Sequence of chain 1.B:
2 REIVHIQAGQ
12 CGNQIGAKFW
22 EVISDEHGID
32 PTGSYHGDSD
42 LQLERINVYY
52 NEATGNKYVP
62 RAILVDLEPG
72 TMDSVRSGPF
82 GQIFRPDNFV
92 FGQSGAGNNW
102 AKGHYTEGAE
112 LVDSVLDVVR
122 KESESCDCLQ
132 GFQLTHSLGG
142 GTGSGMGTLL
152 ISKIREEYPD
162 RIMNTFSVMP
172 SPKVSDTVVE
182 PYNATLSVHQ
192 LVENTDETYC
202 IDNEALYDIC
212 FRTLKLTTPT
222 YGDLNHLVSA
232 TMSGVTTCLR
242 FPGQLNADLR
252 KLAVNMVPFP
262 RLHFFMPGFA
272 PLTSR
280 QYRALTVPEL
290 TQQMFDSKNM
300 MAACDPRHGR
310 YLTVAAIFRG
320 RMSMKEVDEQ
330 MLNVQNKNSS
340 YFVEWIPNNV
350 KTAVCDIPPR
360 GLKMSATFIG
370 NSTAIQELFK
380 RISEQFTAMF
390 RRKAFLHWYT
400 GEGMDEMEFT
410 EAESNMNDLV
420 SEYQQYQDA

Sequence of chain 1.A:
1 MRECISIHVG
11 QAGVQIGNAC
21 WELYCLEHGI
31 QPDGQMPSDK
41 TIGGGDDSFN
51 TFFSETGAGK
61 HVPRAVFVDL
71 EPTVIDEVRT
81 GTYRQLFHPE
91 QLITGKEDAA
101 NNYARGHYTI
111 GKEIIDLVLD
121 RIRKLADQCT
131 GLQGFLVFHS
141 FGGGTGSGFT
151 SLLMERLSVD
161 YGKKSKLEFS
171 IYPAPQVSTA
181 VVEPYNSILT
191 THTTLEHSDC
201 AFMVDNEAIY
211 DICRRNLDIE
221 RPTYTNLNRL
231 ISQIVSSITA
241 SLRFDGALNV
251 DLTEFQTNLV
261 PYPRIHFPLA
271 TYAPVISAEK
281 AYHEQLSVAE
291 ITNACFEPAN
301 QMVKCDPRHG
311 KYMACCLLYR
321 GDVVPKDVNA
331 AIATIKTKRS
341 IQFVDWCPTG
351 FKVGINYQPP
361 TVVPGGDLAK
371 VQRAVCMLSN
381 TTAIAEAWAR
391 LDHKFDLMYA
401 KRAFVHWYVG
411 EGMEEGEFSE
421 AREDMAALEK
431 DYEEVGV

A small-molecule ligand and the protein it binds are described below.
Small molecule (SMILES): O=C(Nc1cccc(Nc2cc(Nc3cccc(C(F)F)c3)ncn2)c1)C1CC1

Binding-site contacts:
Ligand atom N07 contacts residue LEU253 of chain 1.B at 3.6 Å.
Ligand atom C18 contacts residue ALA314 of chain 1.B at 3.5 Å (hydrophobic).
Ligand atom C01 contacts residue LEU253 of chain 1.B at 3.6 Å (hydrophobic).
Ligand atom C25 contacts residue VAL236 of chain 1.B at 3.5 Å (hydrophobic).
Ligand atom N07 contacts residue ASP249 of chain 1.B at 2.5 Å (salt-bridge).
Ligand atom C06 contacts residue ASP249 of chain 1.B at 3.6 Å.
Ligand atom F23 contacts residue ALA352 of chain 1.B at 3.1 Å.
Ligand atom F22 contacts residue ALA314 of chain 1.B at 3.3 Å.
Ligand atom C16 contacts residue ASN256 of chain 1.B at 3.6 Å.
Ligand atom F23 contacts residue LYS350 of chain 1.B at 3.7 Å.
Ligand atom C21 contacts residue ALA314 of chain 1.B at 3.6 Å (hydrophobic).
Ligand atom C05 contacts residue LEU253 of chain 1.B at 3.7 Å (hydrophobic).
Ligand atom N11 contacts residue LEU246 of chain 1.B at 3.5 Å.
Ligand atom C18 contacts residue LYS350 of chain 1.B at 3.4 Å.
Ligand atom C16 contacts residue THR179 of chain 1.A at 3.4 Å.
Ligand atom C10 contacts residue LEU246 of chain 1.B at 3.6 Å (hydrophobic).
Ligand atom N07 contacts residue ALA248 of chain 1.B at 3.6 Å.
Ligand atom C10 contacts residue LYS252 of chain 1.B at 3.3 Å.
Ligand atom C25 contacts residue LEU253 of chain 1.B at 3.7 Å (hydrophobic).
Ligand atom C28 contacts residue GLU198 of chain 1.B at 3.6 Å.
Ligand atom C05 contacts residue ASP249 of chain 1.B at 3.6 Å.
Ligand atom O26 contacts residue LEU250 of chain 1.B at 3.4 Å.
Ligand atom N24 contacts residue VAL236 of chain 1.B at 2.7 Å (h-bond).
Ligand atom C27 contacts residue VAL236 of chain 1.B at 3.5 Å (hydrophobic).
Ligand atom O26 contacts residue LEU240 of chain 1.B at 3.5 Å.
Ligand atom N09 contacts residue LYS252 of chain 1.B at 3.6 Å.
Ligand atom C28 contacts residue TYR200 of chain 1.B at 3.6 Å (hydrophobic).
Ligand atom N09 contacts residue ASP249 of chain 1.B at 2.9 Å (salt-bridge).
Ligand atom C29 contacts residue LEU240 of chain 1.B at 3.5 Å (hydrophobic).
Ligand atom C06 contacts residue LEU253 of chain 1.B at 3.6 Å (hydrophobic).
Ligand atom C28 contacts residue ASN165 of chain 1.B at 3.4 Å.
Ligand atom F23 contacts residue THR351 of chain 1.B at 3.4 Å.
Ligand atom C08 contacts residue ASP249 of chain 1.B at 3.3 Å.
Ligand atom C01 contacts residue VAL236 of chain 1.B at 3.6 Å (hydrophobic).
Ligand atom N14 contacts residue THR179 of chain 1.A at 3.0 Å (h-bond).
Ligand atom N11 contacts residue LYS252 of chain 1.B at 3.4 Å.
Ligand atom C21 contacts residue LYS350 of chain 1.B at 3.4 Å.
Ligand atom N09 contacts residue ALA248 of chain 1.B at 3.2 Å.
Ligand atom N24 contacts residue LEU253 of chain 1.B at 3.5 Å.
Ligand atom C15 contacts residue THR179 of chain 1.A at 3.3 Å.